Sequence of chain 1.A:
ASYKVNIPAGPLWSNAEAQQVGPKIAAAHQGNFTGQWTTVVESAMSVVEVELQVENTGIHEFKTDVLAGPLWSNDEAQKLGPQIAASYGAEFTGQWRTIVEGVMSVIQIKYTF

This small molecule binds to this protein.
Small molecule (SMILES): CC(=O)N[C@@H]1[C@@H](O)[C@H](O[C@@H]2O[C@H](CO)[C@@H](O[C@@H]3O[C@H](CO[C@H]4O[C@H](CO)[C@@H](O)[C@H](O)[C@@H]4O)[C@@H](O)[C@H](O[C@H]4O[C@H](CO)[C@@H](O)[C@H](O)[C@@H]4O)[C@@H]3O)[C@H](O)[C@H]2NC(C)=O)[C@@H](CO)O[C@H]1O

Binding-site contacts:
Ligand atom O6 contacts residue ARG97 of chain 1.A at 3.4 Å.
Ligand atom C6 contacts residue GLN95 of chain 1.A at 3.5 Å.
Ligand atom C3 contacts residue TRP96 of chain 1.A at 3.2 Å (hydrophobic).
Ligand atom C6 contacts residue TRP96 of chain 1.A at 3.6 Å (hydrophobic).
Ligand atom C5 contacts residue GLN95 of chain 1.A at 3.5 Å.
Ligand atom C6 contacts residue ARG97 of chain 1.A at 3.6 Å.
Ligand atom C4 contacts residue TRP96 of chain 1.A at 3.5 Å (hydrophobic).
Ligand atom C7 contacts residue GLY102 of chain 1.A at 3.6 Å.
Ligand atom O6 contacts residue THR98 of chain 1.A at 2.9 Å (h-bond).
Ligand atom C3 contacts residue TRP72 of chain 1.A at 3.7 Å (hydrophobic).
Ligand atom C6 contacts residue GLY94 of chain 1.A at 3.5 Å.
Ligand atom C1 contacts residue TRP72 of chain 1.A at 3.5 Å (hydrophobic).
Ligand atom O6 contacts residue EDO1 of chain 1.Y at 3.4 Å (h-bond).
Ligand atom O3 contacts residue THR98 of chain 1.A at 2.7 Å (h-bond).
Ligand atom C8 contacts residue LEU71 of chain 1.A at 3.5 Å (hydrophobic).
Ligand atom C5 contacts residue TRP72 of chain 1.A at 3.4 Å (hydrophobic).
Ligand atom O4 contacts residue GLN95 of chain 1.A at 3.0 Å (h-bond).
Ligand atom O7 contacts residue ASN74 of chain 1.A at 2.8 Å (h-bond).
Ligand atom N2 contacts residue LEU71 of chain 1.A at 2.9 Å (h-bond).
Ligand atom O3 contacts residue TRP96 of chain 1.A at 3.4 Å.
Ligand atom O4 contacts residue GLN95 of chain 1.A at 2.6 Å (h-bond).
Ligand atom C6 contacts residue ASN74 of chain 1.A at 3.5 Å.
Ligand atom N2 contacts residue THR98 of chain 1.A at 3.4 Å (h-bond).
Ligand atom O1 contacts residue GLU101 of chain 1.A at 3.6 Å.
Ligand atom O7 contacts residue GLY102 of chain 1.A at 2.7 Å (h-bond).
Ligand atom O4 contacts residue TRP96 of chain 1.A at 3.1 Å (h-bond).
Ligand atom O6 contacts residue ARG97 of chain 1.A at 3.6 Å.
Ligand atom C7 contacts residue THR98 of chain 1.A at 3.5 Å.
Ligand atom O5 contacts residue TRP96 of chain 1.A at 3.3 Å.
Ligand atom O1 contacts residue TRP72 of chain 1.A at 3.6 Å.
Ligand atom O3 contacts residue LEU71 of chain 1.A at 3.6 Å.
Ligand atom O5 contacts residue EDO1 of chain 1.Y at 3.0 Å (h-bond).
Ligand atom O7 contacts residue SER73 of chain 1.A at 3.6 Å.
Ligand atom C3 contacts residue LEU71 of chain 1.A at 3.6 Å (hydrophobic).
Ligand atom C7 contacts residue LEU71 of chain 1.A at 3.7 Å (hydrophobic).
Ligand atom O7 contacts residue GLU101 of chain 1.A at 3.4 Å (salt-bridge).
Ligand atom C5 contacts residue TRP96 of chain 1.A at 3.3 Å (hydrophobic).
Ligand atom C6 contacts residue ARG97 of chain 1.A at 3.7 Å.
Ligand atom C4 contacts residue GLN95 of chain 1.A at 3.5 Å.
Ligand atom C1 contacts residue TRP96 of chain 1.A at 3.6 Å (hydrophobic).